Sequence of chain 1.C:
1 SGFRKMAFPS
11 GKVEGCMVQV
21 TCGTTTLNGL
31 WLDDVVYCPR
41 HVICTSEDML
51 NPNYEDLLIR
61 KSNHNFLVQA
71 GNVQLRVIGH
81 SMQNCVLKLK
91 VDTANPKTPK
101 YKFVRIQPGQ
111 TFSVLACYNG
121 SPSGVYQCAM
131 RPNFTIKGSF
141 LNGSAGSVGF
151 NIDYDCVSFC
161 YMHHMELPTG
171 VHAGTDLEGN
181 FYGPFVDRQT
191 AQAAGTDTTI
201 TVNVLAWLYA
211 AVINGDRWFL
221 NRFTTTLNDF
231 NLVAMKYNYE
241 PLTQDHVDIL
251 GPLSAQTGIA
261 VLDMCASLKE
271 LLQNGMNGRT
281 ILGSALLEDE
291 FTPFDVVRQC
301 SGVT

Sequence of chain 1.A:
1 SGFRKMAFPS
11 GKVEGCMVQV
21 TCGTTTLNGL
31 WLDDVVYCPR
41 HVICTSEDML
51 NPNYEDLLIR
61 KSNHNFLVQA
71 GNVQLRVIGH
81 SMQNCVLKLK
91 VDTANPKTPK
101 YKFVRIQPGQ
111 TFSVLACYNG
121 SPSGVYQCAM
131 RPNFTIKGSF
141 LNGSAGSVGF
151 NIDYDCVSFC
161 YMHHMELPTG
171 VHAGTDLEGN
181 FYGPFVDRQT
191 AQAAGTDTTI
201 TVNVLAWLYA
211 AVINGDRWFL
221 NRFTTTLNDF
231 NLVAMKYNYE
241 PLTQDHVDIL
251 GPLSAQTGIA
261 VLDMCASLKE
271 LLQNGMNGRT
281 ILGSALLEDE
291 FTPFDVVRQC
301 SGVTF

A protein and the small-molecule ligand that binds it are described below.
Small molecule (SMILES): CC(C)C[C@H](NC(=O)[C@H](CCCC[NH3+])NC(=O)[C@@H](NC(=O)[C@H](C)NC(=O)[C@@H]([NH3+])CO)C(C)C)C(=O)N[C@@H](CCC(N)=O)C(=O)O

Binding-site contacts:
Ligand atom NE2 contacts residue GLU166 of chain 1.C at 3.2 Å (salt-bridge).
Ligand atom N contacts residue HIS164 of chain 1.C at 3.0 Å (h-bond).
Ligand atom CG1 contacts residue GLU166 of chain 1.C at 3.7 Å.
Ligand atom O contacts residue MET165 of chain 1.C at 3.2 Å.
Ligand atom OE1 contacts residue GLU166 of chain 1.C at 3.6 Å.
Ligand atom N contacts residue THR190 of chain 1.C at 3.2 Å (h-bond).
Ligand atom O contacts residue GLN189 of chain 1.C at 3.2 Å.
Ligand atom CB contacts residue GLN189 of chain 1.C at 3.1 Å.
Ligand atom CA contacts residue GLU166 of chain 1.C at 3.6 Å.
Ligand atom O contacts residue PRO168 of chain 1.C at 3.3 Å.
Ligand atom OXT contacts residue GLY143 of chain 1.C at 2.9 Å (h-bond).
Ligand atom N contacts residue GLN189 of chain 1.C at 2.8 Å (h-bond).
Ligand atom NZ contacts residue ASN142 of chain 1.C at 3.3 Å (h-bond).
Ligand atom OE1 contacts residue PHE140 of chain 1.C at 3.6 Å.
Ligand atom CG2 contacts residue LEU167 of chain 1.C at 3.5 Å (hydrophobic).
Ligand atom C contacts residue ALA145 of chain 1.C at 3.3 Å (hydrophobic).
Ligand atom N contacts residue HIS41 of chain 1.C at 3.7 Å.
Ligand atom CB contacts residue THR190 of chain 1.C at 3.5 Å.
Ligand atom CA contacts residue GLN189 of chain 1.C at 3.6 Å.
Ligand atom O contacts residue ALA191 of chain 1.C at 3.6 Å.
Ligand atom CG1 contacts residue MET165 of chain 1.C at 3.7 Å (hydrophobic).
Ligand atom CB contacts residue ARG188 of chain 1.C at 3.6 Å.
Ligand atom CB contacts residue PRO168 of chain 1.C at 3.7 Å (hydrophobic).
Ligand atom OXT contacts residue ALA145 of chain 1.C at 3.0 Å (h-bond).
Ligand atom NE2 contacts residue PHE140 of chain 1.C at 3.2 Å (h-bond).
Ligand atom CB contacts residue GLN189 of chain 1.C at 3.6 Å.
Ligand atom CG2 contacts residue THR190 of chain 1.C at 3.3 Å.
Ligand atom OE1 contacts residue HIS163 of chain 1.C at 2.7 Å (h-bond).
Ligand atom OXT contacts residue SER144 of chain 1.C at 3.3 Å (h-bond).
Ligand atom O contacts residue ALA145 of chain 1.C at 3.3 Å.
Ligand atom NE2 contacts residue LEU141 of chain 1.C at 3.6 Å.
Ligand atom C contacts residue GLU166 of chain 1.C at 3.7 Å.
Ligand atom CG2 contacts residue GLN192 of chain 1.C at 3.7 Å.
Ligand atom N contacts residue GLU166 of chain 1.C at 2.9 Å (salt-bridge).
Ligand atom C contacts residue GLN189 of chain 1.C at 3.7 Å.
Ligand atom O contacts residue GLU166 of chain 1.C at 2.9 Å (salt-bridge).
Ligand atom CD contacts residue GLU166 of chain 1.C at 3.7 Å.
Ligand atom CD contacts residue GLN189 of chain 1.C at 3.5 Å.
Ligand atom O contacts residue HIS41 of chain 1.C at 2.7 Å (h-bond).
Ligand atom CG1 contacts residue ARG188 of chain 1.C at 3.7 Å.